The protein below binds the small molecule below.
Small molecule (SMILES): O=P(O)(O)OC[C@@H]1O[C@H](COP(=O)(O)O)[C@@H](O)[C@@H]1O

Sequence of chain 2.A:
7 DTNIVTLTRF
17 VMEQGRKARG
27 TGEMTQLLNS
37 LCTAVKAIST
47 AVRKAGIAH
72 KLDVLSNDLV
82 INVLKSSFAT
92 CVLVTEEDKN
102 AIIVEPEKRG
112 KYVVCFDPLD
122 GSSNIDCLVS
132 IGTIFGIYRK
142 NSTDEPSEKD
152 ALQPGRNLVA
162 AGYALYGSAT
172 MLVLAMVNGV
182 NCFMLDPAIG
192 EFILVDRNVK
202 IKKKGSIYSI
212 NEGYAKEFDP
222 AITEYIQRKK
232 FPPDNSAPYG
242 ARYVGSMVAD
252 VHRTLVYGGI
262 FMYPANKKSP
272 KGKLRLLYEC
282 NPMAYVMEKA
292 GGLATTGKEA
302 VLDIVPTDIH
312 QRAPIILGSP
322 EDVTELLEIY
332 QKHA

Binding-site contacts:
Ligand atom O4 contacts residue MET248 of chain 2.B at 3.8 Å.
Ligand atom O1P contacts residue MN1 of chain 2.F at 2.4 Å.
Ligand atom O2P contacts residue MN1 of chain 2.G at 2.5 Å.
Ligand atom O2P contacts residue ASP118 of chain 2.B at 3.5 Å (salt-bridge).
Ligand atom P1 contacts residue GLY122 of chain 2.B at 3.5 Å.
Ligand atom O5P contacts residue TYR215 of chain 2.B at 2.5 Å (h-bond).
Ligand atom O6P contacts residue TYR244 of chain 2.B at 2.9 Å (h-bond).
Ligand atom O4P contacts residue ASN212 of chain 2.B at 3.5 Å (h-bond).
Ligand atom C4 contacts residue GLY246 of chain 2.B at 3.5 Å.
Ligand atom O1P contacts residue ASP121 of chain 2.B at 3.5 Å (salt-bridge).
Ligand atom C5 contacts residue LYS274 of chain 2.B at 3.6 Å.
Ligand atom O5P contacts residue ASN212 of chain 2.B at 3.8 Å.
Ligand atom O1P contacts residue GLU280 of chain 2.B at 3.7 Å.
Ligand atom O2P contacts residue GLY122 of chain 2.B at 2.6 Å (h-bond).
Ligand atom O6P contacts residue TYR264 of chain 2.B at 3.3 Å.
Ligand atom C3 contacts residue MET248 of chain 2.B at 3.4 Å (hydrophobic).
Ligand atom O6P contacts residue ASN212 of chain 2.B at 2.8 Å (h-bond).
Ligand atom O4P contacts residue ARG243 of chain 2.A at 2.8 Å (salt-bridge).
Ligand atom O4 contacts residue SER247 of chain 2.B at 3.5 Å (h-bond).
Ligand atom O5P contacts residue LYS274 of chain 2.B at 3.7 Å.
Ligand atom O3 contacts residue SER247 of chain 2.B at 3.1 Å.
Ligand atom O4 contacts residue GLY246 of chain 2.B at 3.5 Å.
Ligand atom C1 contacts residue ASP121 of chain 2.B at 3.8 Å.
Ligand atom P1 contacts residue MN1 of chain 2.F at 3.3 Å.
Ligand atom O3 contacts residue ASP121 of chain 2.B at 3.2 Å (salt-bridge).
Ligand atom O1 contacts residue ASP121 of chain 2.B at 2.7 Å (salt-bridge).
Ligand atom C6 contacts residue LYS274 of chain 2.B at 3.0 Å.
Ligand atom O6 contacts residue LYS274 of chain 2.B at 3.1 Å (salt-bridge).
Ligand atom P1 contacts residue ASP121 of chain 2.B at 3.3 Å.
Ligand atom O5 contacts residue LYS274 of chain 2.B at 3.2 Å (salt-bridge).
Ligand atom P2 contacts residue ASN212 of chain 2.B at 3.4 Å.
Ligand atom O2P contacts residue MN1 of chain 2.F at 3.4 Å.
Ligand atom P2 contacts residue TYR215 of chain 2.B at 3.8 Å.
Ligand atom O2P contacts residue LEU120 of chain 2.B at 3.6 Å.
Ligand atom O2P contacts residue ASP121 of chain 2.B at 2.8 Å.
Ligand atom O3 contacts residue MET248 of chain 2.B at 2.5 Å (h-bond).
Ligand atom P1 contacts residue MN1 of chain 2.G at 3.6 Å.
Ligand atom O1P contacts residue GLU97 of chain 2.B at 3.6 Å.
Ligand atom O6P contacts residue TYR215 of chain 2.B at 3.5 Å.
Ligand atom O1 contacts residue GLY122 of chain 2.B at 3.2 Å (h-bond).

Sequence of chain 2.B:
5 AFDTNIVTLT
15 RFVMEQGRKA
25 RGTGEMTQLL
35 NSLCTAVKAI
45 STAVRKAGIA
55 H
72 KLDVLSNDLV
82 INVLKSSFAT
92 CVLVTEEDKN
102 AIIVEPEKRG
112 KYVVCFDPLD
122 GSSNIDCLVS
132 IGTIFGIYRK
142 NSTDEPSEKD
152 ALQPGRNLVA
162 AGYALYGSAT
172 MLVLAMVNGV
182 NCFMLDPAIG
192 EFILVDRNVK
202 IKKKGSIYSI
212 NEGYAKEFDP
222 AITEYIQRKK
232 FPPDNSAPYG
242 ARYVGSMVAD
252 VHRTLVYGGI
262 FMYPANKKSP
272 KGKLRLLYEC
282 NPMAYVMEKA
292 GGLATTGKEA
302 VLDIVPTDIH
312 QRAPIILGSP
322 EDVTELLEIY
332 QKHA